The protein below binds the small molecule below.
Small molecule (SMILES): CC(=O)N[C@@H]1[C@@H](O)[C@H](O)[C@@H](CO)O[C@H]1O

Sequence of chain 2.B:
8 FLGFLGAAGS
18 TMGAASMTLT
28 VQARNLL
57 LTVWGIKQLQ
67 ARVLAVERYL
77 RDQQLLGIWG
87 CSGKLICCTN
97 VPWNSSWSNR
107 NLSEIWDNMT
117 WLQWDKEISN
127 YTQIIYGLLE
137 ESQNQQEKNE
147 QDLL

Binding-site contacts:
Ligand atom C4 contacts residue ASN114 of chain 2.B at 4.2 Å.
Ligand atom C3 contacts residue ASN114 of chain 2.B at 3.7 Å.
Ligand atom N2 contacts residue ASN114 of chain 2.B at 2.9 Å (h-bond).
Ligand atom C7 contacts residue ASN114 of chain 2.B at 3.5 Å.
Ligand atom C2 contacts residue ASN114 of chain 2.B at 2.4 Å.
Ligand atom C5 contacts residue ASN114 of chain 2.B at 3.7 Å.
Ligand atom O5 contacts residue ASN114 of chain 2.B at 2.4 Å (h-bond).
Ligand atom C1 contacts residue ASN114 of chain 2.B at 1.4 Å.
Ligand atom O5 contacts residue ASP113 of chain 2.B at 4.1 Å.
Ligand atom O7 contacts residue ASN114 of chain 2.B at 3.7 Å.
Ligand atom C1 contacts residue ASP113 of chain 2.B at 4.4 Å.
Ligand atom C8 contacts residue ASN114 of chain 2.B at 4.0 Å.